Sequence of chain 1.C:
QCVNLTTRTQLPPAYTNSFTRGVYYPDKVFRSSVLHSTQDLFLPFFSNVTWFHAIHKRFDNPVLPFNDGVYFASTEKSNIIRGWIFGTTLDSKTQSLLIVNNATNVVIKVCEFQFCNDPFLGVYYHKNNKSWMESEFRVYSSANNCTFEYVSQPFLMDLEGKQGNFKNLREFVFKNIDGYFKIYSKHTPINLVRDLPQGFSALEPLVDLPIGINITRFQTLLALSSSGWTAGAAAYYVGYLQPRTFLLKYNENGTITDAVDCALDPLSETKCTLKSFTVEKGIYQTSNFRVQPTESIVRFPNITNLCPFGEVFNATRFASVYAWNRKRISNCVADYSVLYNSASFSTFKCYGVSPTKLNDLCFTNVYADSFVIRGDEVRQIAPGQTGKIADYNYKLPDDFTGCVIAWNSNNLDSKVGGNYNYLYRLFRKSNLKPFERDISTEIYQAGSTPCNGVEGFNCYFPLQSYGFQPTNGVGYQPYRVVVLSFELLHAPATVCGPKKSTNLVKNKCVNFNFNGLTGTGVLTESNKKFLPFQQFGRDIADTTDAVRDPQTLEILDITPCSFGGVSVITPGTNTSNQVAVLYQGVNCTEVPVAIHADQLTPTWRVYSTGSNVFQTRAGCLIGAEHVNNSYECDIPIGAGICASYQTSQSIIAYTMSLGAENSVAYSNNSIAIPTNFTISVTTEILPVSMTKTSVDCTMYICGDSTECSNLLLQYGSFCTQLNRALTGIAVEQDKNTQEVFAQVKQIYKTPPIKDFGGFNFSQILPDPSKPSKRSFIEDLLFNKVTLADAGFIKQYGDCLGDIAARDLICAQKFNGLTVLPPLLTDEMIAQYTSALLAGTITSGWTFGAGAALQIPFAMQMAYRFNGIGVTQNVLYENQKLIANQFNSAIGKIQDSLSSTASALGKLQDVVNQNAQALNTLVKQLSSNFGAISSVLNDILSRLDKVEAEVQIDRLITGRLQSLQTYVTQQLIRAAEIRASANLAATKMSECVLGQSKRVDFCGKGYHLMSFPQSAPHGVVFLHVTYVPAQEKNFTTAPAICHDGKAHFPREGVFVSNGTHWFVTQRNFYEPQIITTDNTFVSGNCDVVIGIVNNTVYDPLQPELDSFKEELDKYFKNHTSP

Binding-site contacts:
Ligand atom C1 contacts residue ASN164 of chain 1.C at 3.4 Å.
Ligand atom C5 contacts residue ASN165 of chain 1.C at 3.8 Å.
Ligand atom C7 contacts residue ASN165 of chain 1.C at 2.8 Å.
Ligand atom O5 contacts residue ASN165 of chain 1.C at 2.6 Å (h-bond).
Ligand atom O7 contacts residue ASN165 of chain 1.C at 2.6 Å (h-bond).
Ligand atom O5 contacts residue GLU132 of chain 1.C at 4.3 Å.
Ligand atom C3 contacts residue ASN165 of chain 1.C at 4.0 Å.
Ligand atom C2 contacts residue ASN165 of chain 1.C at 2.9 Å.
Ligand atom C4 contacts residue ASN165 of chain 1.C at 4.5 Å.
Ligand atom O5 contacts residue ASN164 of chain 1.C at 2.7 Å (h-bond).
Ligand atom C1 contacts residue GLU132 of chain 1.C at 4.0 Å.
Ligand atom O6 contacts residue ASN164 of chain 1.C at 3.5 Å (h-bond).
Ligand atom C8 contacts residue ASN165 of chain 1.C at 3.9 Å.
Ligand atom N2 contacts residue ASN165 of chain 1.C at 2.9 Å (h-bond).
Ligand atom C6 contacts residue ASN164 of chain 1.C at 3.4 Å.
Ligand atom C5 contacts residue ASN164 of chain 1.C at 3.4 Å.
Ligand atom C1 contacts residue ASN165 of chain 1.C at 1.6 Å.

A small-molecule ligand and the protein it binds are described below.
Small molecule (SMILES): CC(=O)N[C@H]1[C@H](O[C@H]2[C@H](O)[C@@H](NC(C)=O)CO[C@@H]2CO)O[C@H](CO)[C@@H](O)[C@@H]1O